Binding-site contacts:
Ligand atom C7 contacts residue ASN88 of chain 1.E at 3.1 Å.
Ligand atom O7 contacts residue CYS137 of chain 1.E at 3.9 Å.
Ligand atom N2 contacts residue ARG222 of chain 1.E at 4.1 Å.
Ligand atom C7 contacts residue ARG222 of chain 1.E at 3.8 Å.
Ligand atom O7 contacts residue ARG222 of chain 1.E at 3.1 Å (salt-bridge).
Ligand atom C8 contacts residue PRO138 of chain 1.E at 3.4 Å (hydrophobic).
Ligand atom O5 contacts residue ASP87 of chain 1.E at 4.2 Å.
Ligand atom O7 contacts residue ASN65 of chain 1.E at 4.5 Å.
Ligand atom C7 contacts residue ALA136 of chain 1.E at 4.4 Å (hydrophobic).
Ligand atom C8 contacts residue GLU67 of chain 1.E at 3.7 Å.
Ligand atom C1 contacts residue ASN88 of chain 1.E at 1.4 Å.
Ligand atom N2 contacts residue ASN88 of chain 1.E at 2.9 Å (h-bond).
Ligand atom C4 contacts residue ASN88 of chain 1.E at 4.2 Å.
Ligand atom C8 contacts residue CYS137 of chain 1.E at 3.5 Å (hydrophobic).
Ligand atom O5 contacts residue ASN88 of chain 1.E at 2.3 Å (h-bond).
Ligand atom O7 contacts residue ASN88 of chain 1.E at 2.9 Å (h-bond).
Ligand atom C7 contacts residue GLU67 of chain 1.E at 3.9 Å.
Ligand atom O7 contacts residue ALA136 of chain 1.E at 4.0 Å.
Ligand atom C3 contacts residue ASN88 of chain 1.E at 3.8 Å.
Ligand atom C2 contacts residue ARG222 of chain 1.E at 3.8 Å.
Ligand atom O7 contacts residue GLU67 of chain 1.E at 4.5 Å.
Ligand atom N2 contacts residue GLU67 of chain 1.E at 4.1 Å.
Ligand atom C6 contacts residue ASP87 of chain 1.E at 4.1 Å.
Ligand atom C8 contacts residue ASN88 of chain 1.E at 4.4 Å.
Ligand atom O3 contacts residue ARG222 of chain 1.E at 4.3 Å.
Ligand atom C5 contacts residue ASN88 of chain 1.E at 3.6 Å.
Ligand atom C2 contacts residue ASN88 of chain 1.E at 2.5 Å.
Ligand atom C7 contacts residue CYS137 of chain 1.E at 4.1 Å (hydrophobic).

Sequence of chain 1.E:
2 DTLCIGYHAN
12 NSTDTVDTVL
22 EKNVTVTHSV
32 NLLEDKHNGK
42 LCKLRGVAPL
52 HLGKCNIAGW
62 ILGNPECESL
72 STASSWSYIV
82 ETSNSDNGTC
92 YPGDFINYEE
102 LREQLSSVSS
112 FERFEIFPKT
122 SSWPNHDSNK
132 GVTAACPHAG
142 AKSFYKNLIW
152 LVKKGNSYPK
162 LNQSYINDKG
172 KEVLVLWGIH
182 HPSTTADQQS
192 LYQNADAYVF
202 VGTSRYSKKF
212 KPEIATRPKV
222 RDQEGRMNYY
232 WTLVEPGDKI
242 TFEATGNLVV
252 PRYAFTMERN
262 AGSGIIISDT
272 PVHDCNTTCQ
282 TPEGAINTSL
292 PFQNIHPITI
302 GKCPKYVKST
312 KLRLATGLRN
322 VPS

A small-molecule ligand and the protein it binds are described below.
Small molecule (SMILES): CC(=O)N[C@@H]1[C@@H](O)[C@H](O)[C@@H](CO)O[C@H]1O